Binding-site contacts:
Ligand atom O2 contacts residue LEU347 of chain 1.B at 3.8 Å.
Ligand atom P2 contacts residue THR349 of chain 1.B at 3.5 Å.
Ligand atom O2P contacts residue THR349 of chain 1.B at 3.4 Å (h-bond).
Ligand atom C3 contacts residue GLY434 of chain 1.B at 3.6 Å.
Ligand atom P2 contacts residue SER435 of chain 1.B at 3.3 Å.
Ligand atom P2 contacts residue SER353 of chain 1.B at 3.8 Å.
Ligand atom O5P contacts residue THR349 of chain 1.B at 3.5 Å (h-bond).
Ligand atom O5P contacts residue SER435 of chain 1.B at 2.4 Å (h-bond).
Ligand atom O3P contacts residue PRO433 of chain 1.B at 3.3 Å.
Ligand atom O6P contacts residue SER353 of chain 1.B at 3.4 Å (h-bond).
Ligand atom C6 contacts residue THR438 of chain 1.B at 3.5 Å.
Ligand atom O4P contacts residue ARG352 of chain 1.B at 3.7 Å.
Ligand atom O4P contacts residue THR348 of chain 1.B at 2.5 Å (h-bond).
Ligand atom O3 contacts residue GLY430 of chain 1.B at 2.9 Å.
Ligand atom P2 contacts residue THR348 of chain 1.B at 3.6 Å.
Ligand atom O4P contacts residue THR349 of chain 1.B at 3.6 Å.
Ligand atom O1 contacts residue THR349 of chain 1.B at 3.6 Å (h-bond).
Ligand atom C3 contacts residue ARG432 of chain 1.B at 3.3 Å.
Ligand atom O4P contacts residue SER353 of chain 1.B at 3.0 Å (h-bond).
Ligand atom O5 contacts residue LEU347 of chain 1.B at 3.6 Å (h-bond).
Ligand atom O2 contacts residue GLY430 of chain 1.B at 3.2 Å (h-bond).
Ligand atom O4 contacts residue GLY434 of chain 1.B at 2.3 Å (h-bond).
Ligand atom O3 contacts residue ARG432 of chain 1.B at 2.7 Å (salt-bridge).
Ligand atom O6 contacts residue THR349 of chain 1.B at 2.9 Å (h-bond).
Ligand atom O4 contacts residue SER435 of chain 1.B at 3.7 Å.
Ligand atom C1 contacts residue TRP398 of chain 1.B at 3.7 Å (hydrophobic).
Ligand atom O3P contacts residue TRP398 of chain 1.B at 3.0 Å (h-bond).
Ligand atom C6 contacts residue THR348 of chain 1.B at 3.7 Å.
Ligand atom C4 contacts residue GLY434 of chain 1.B at 3.3 Å.
Ligand atom O1P contacts residue ARG405 of chain 1.B at 2.7 Å (salt-bridge).
Ligand atom O6P contacts residue SER435 of chain 1.B at 3.4 Å (h-bond).
Ligand atom O4 contacts residue TYR437 of chain 1.B at 2.9 Å (h-bond).
Ligand atom C6 contacts residue LEU347 of chain 1.B at 3.4 Å (hydrophobic).
Ligand atom O5P contacts residue THR350 of chain 1.B at 2.7 Å (h-bond).
Ligand atom C5 contacts residue GLY434 of chain 1.B at 3.7 Å.
Ligand atom P1 contacts residue ARG405 of chain 1.B at 3.7 Å.
Ligand atom O6 contacts residue THR348 of chain 1.B at 3.5 Å.
Ligand atom O4 contacts residue GLY436 of chain 1.B at 3.5 Å (h-bond).
Ligand atom O2P contacts residue GLY434 of chain 1.B at 3.1 Å (h-bond).
Ligand atom O6P contacts residue GLY436 of chain 1.B at 3.0 Å (h-bond).

Sequence of chain 1.B:
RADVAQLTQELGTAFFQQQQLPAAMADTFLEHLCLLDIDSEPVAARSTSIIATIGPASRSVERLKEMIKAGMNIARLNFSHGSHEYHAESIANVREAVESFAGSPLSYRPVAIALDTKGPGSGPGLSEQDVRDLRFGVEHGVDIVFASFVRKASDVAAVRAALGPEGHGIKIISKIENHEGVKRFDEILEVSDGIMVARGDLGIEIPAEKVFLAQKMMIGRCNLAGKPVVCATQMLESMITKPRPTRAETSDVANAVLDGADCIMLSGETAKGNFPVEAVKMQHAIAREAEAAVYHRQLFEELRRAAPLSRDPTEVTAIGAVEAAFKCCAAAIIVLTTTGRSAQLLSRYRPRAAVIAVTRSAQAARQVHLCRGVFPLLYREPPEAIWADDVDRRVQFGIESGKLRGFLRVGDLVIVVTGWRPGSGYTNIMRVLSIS

This small molecule binds to this protein.
Small molecule (SMILES): O=P(O)(O)OC[C@H]1O[C@](O)(COP(=O)(O)O)[C@@H](O)[C@@H]1O